A small-molecule ligand and the protein it binds are described below.
Small molecule (SMILES): CC(=O)N[C@@H]1[C@@H](O)[C@H](O)[C@@H](CO)O[C@H]1O

Sequence of chain 1.B:
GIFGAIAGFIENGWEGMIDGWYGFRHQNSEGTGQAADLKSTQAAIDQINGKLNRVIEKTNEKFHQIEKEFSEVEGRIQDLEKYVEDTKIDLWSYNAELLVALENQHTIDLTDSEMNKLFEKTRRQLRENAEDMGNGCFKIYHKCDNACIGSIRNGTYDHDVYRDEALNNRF

Binding-site contacts:
Ligand atom C3 contacts residue ASN154 of chain 1.B at 3.8 Å.
Ligand atom N2 contacts residue ASN154 of chain 1.B at 3.0 Å (h-bond).
Ligand atom C2 contacts residue THR156 of chain 1.B at 4.3 Å.
Ligand atom C7 contacts residue THR156 of chain 1.B at 4.3 Å.
Ligand atom C6 contacts residue ALA147 of chain 1.B at 4.4 Å (hydrophobic).
Ligand atom N2 contacts residue THR156 of chain 1.B at 3.5 Å.
Ligand atom O7 contacts residue ASN154 of chain 1.B at 3.5 Å (h-bond).
Ligand atom C2 contacts residue ASN154 of chain 1.B at 2.4 Å.
Ligand atom C5 contacts residue THR156 of chain 1.B at 4.5 Å.
Ligand atom O6 contacts residue ALA147 of chain 1.B at 4.3 Å.
Ligand atom O5 contacts residue ASN154 of chain 1.B at 2.3 Å (h-bond).
Ligand atom C1 contacts residue THR156 of chain 1.B at 3.7 Å.
Ligand atom C5 contacts residue ASN154 of chain 1.B at 3.6 Å.
Ligand atom C1 contacts residue ASN154 of chain 1.B at 1.4 Å.
Ligand atom O5 contacts residue THR156 of chain 1.B at 4.2 Å.
Ligand atom C4 contacts residue ASN154 of chain 1.B at 4.1 Å.
Ligand atom C7 contacts residue ASN154 of chain 1.B at 3.6 Å.
Ligand atom C8 contacts residue THR156 of chain 1.B at 4.3 Å.
Ligand atom O5 contacts residue SER151 of chain 1.B at 4.3 Å.